Sequence of chain 1.E:
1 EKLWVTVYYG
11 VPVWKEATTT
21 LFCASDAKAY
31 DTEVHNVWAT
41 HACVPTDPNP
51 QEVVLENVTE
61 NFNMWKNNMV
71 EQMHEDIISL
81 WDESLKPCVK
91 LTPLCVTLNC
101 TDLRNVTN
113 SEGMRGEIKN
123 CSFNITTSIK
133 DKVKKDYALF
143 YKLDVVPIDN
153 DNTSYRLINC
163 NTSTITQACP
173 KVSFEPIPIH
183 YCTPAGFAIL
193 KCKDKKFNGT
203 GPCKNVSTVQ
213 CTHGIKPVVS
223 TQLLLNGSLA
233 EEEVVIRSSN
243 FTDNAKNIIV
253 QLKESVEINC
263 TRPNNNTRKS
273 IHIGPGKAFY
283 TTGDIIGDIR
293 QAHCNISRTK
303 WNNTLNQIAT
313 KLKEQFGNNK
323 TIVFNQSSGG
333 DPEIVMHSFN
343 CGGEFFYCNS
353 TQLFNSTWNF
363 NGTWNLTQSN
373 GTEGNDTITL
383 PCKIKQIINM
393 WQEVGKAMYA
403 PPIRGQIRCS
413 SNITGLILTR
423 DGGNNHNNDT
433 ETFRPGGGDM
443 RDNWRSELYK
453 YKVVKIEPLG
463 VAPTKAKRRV

This small molecule binds to this protein.
Small molecule (SMILES): CC(=O)N[C@H]1[C@H](O[C@H]2[C@H](O)[C@@H](NC(C)=O)CO[C@@H]2CO)O[C@H](CO)[C@@H](O[C@@H]2O[C@H](CO[C@H]3O[C@H](CO[C@H]4O[C@H](CO)[C@@H](O)[C@H](O)[C@@H]4O)[C@@H](O)[C@H](O)[C@@H]3O)[C@@H](O)[C@H](O[C@H]3O[C@H](CO)[C@@H](O)[C@H](O)[C@@H]3O[C@H]3O[C@H](CO)[C@@H](O)[C@H](O)[C@@H]3O)[C@@H]2O)[C@@H]1O

Binding-site contacts:
Ligand atom N2 contacts residue ASN304 of chain 1.E at 2.9 Å (h-bond).
Ligand atom O4 contacts residue TRP366 of chain 1.E at 4.4 Å.
Ligand atom C7 contacts residue THR369 of chain 1.E at 3.7 Å.
Ligand atom C8 contacts residue TRP360 of chain 1.E at 3.0 Å (hydrophobic).
Ligand atom O5 contacts residue TRP360 of chain 1.E at 4.4 Å.
Ligand atom C7 contacts residue TRP360 of chain 1.E at 3.6 Å (hydrophobic).
Ligand atom C6 contacts residue ASN367 of chain 1.E at 3.9 Å.
Ligand atom O2 contacts residue GLY364 of chain 1.E at 4.2 Å.
Ligand atom O5 contacts residue ASN308 of chain 1.E at 3.5 Å (h-bond).
Ligand atom O7 contacts residue TRP360 of chain 1.E at 3.5 Å.
Ligand atom C5 contacts residue ASN304 of chain 1.E at 3.6 Å.
Ligand atom C7 contacts residue ASN304 of chain 1.E at 3.4 Å.
Ligand atom C3 contacts residue ASN304 of chain 1.E at 3.8 Å.
Ligand atom C6 contacts residue ASN308 of chain 1.E at 4.3 Å.
Ligand atom O7 contacts residue THR359 of chain 1.E at 4.0 Å.
Ligand atom C1 contacts residue TRP360 of chain 1.E at 3.7 Å (hydrophobic).
Ligand atom O3 contacts residue GLY364 of chain 1.E at 4.5 Å.
Ligand atom C1 contacts residue ASN308 of chain 1.E at 4.0 Å.
Ligand atom C2 contacts residue ASN363 of chain 1.E at 3.2 Å.
Ligand atom C1 contacts residue ASN363 of chain 1.E at 4.0 Å.
Ligand atom C3 contacts residue ASN363 of chain 1.E at 3.9 Å.
Ligand atom C8 contacts residue ASN304 of chain 1.E at 3.9 Å.
Ligand atom C2 contacts residue GLY364 of chain 1.E at 4.0 Å.
Ligand atom O6 contacts residue ASN367 of chain 1.E at 3.9 Å.
Ligand atom C2 contacts residue THR369 of chain 1.E at 4.1 Å.
Ligand atom C5 contacts residue ASN308 of chain 1.E at 4.4 Å.
Ligand atom O6 contacts residue LEU368 of chain 1.E at 4.0 Å.
Ligand atom O2 contacts residue ASN363 of chain 1.E at 2.9 Å (h-bond).
Ligand atom N2 contacts residue THR369 of chain 1.E at 4.4 Å.
Ligand atom O7 contacts residue THR369 of chain 1.E at 2.6 Å.
Ligand atom C2 contacts residue ASN304 of chain 1.E at 2.5 Å.
Ligand atom C4 contacts residue ASN304 of chain 1.E at 4.3 Å.
Ligand atom O7 contacts residue ASN304 of chain 1.E at 3.5 Å (h-bond).
Ligand atom O3 contacts residue ASN363 of chain 1.E at 3.3 Å (h-bond).
Ligand atom O5 contacts residue THR369 of chain 1.E at 3.8 Å.
Ligand atom C8 contacts residue THR365 of chain 1.E at 4.0 Å.
Ligand atom O5 contacts residue ASN304 of chain 1.E at 2.4 Å (h-bond).
Ligand atom C1 contacts residue ASN304 of chain 1.E at 1.4 Å.
Ligand atom O3 contacts residue TRP366 of chain 1.E at 3.2 Å.
Ligand atom C1 contacts residue THR369 of chain 1.E at 3.6 Å.